This protein binds this small molecule.
Small molecule (SMILES): CCCCc1nc2c(=O)[nH][nH]c(=O)c2[nH]1

Binding-site contacts:
Ligand atom C8 contacts residue TYR106 of chain 2.A at 3.8 Å (hydrophobic).
Ligand atom C4 contacts residue ASP156 of chain 2.A at 3.8 Å.
Ligand atom C5 contacts residue TYR106 of chain 2.A at 3.6 Å (hydrophobic).
Ligand atom N4 contacts residue ILE201 of chain 2.A at 3.7 Å.
Ligand atom N4 contacts residue ASP156 of chain 2.A at 2.8 Å (salt-bridge).
Ligand atom O1 contacts residue MET260 of chain 2.A at 3.8 Å.
Ligand atom C2 contacts residue MET260 of chain 2.A at 3.9 Å (hydrophobic).
Ligand atom C8 contacts residue GLY261 of chain 2.A at 4.0 Å.
Ligand atom O1 contacts residue TYR106 of chain 2.A at 3.6 Å.
Ligand atom C6 contacts residue MET260 of chain 2.A at 3.9 Å (hydrophobic).
Ligand atom C1 contacts residue TYR106 of chain 2.A at 3.9 Å (hydrophobic).
Ligand atom N2 contacts residue MET260 of chain 2.A at 3.8 Å.
Ligand atom C7 contacts residue TYR106 of chain 2.A at 3.7 Å (hydrophobic).
Ligand atom C4 contacts residue GLN203 of chain 2.A at 3.9 Å.
Ligand atom O3 contacts residue GLY229 of chain 2.A at 3.2 Å.
Ligand atom O3 contacts residue CYS158 of chain 2.A at 3.6 Å.
Ligand atom O1 contacts residue SER103 of chain 2.A at 4.0 Å.
Ligand atom C6 contacts residue GLY261 of chain 2.A at 3.6 Å.
Ligand atom C5 contacts residue MET260 of chain 2.A at 3.6 Å (hydrophobic).
Ligand atom O3 contacts residue ASP156 of chain 2.A at 4.0 Å.
Ligand atom C8 contacts residue ALA232 of chain 2.A at 4.0 Å (hydrophobic).
Ligand atom C9 contacts residue TYR106 of chain 2.A at 3.9 Å (hydrophobic).
Ligand atom N1 contacts residue TYR106 of chain 2.A at 3.8 Å.
Ligand atom C3 contacts residue TYR106 of chain 2.A at 3.7 Å (hydrophobic).
Ligand atom N5 contacts residue ASP156 of chain 2.A at 2.7 Å (salt-bridge).
Ligand atom C4 contacts residue GLY229 of chain 2.A at 4.0 Å.
Ligand atom N5 contacts residue ILE201 of chain 2.A at 3.9 Å.
Ligand atom N5 contacts residue GLN203 of chain 2.A at 3.8 Å.
Ligand atom O3 contacts residue GLN203 of chain 2.A at 3.2 Å (h-bond).
Ligand atom C1 contacts residue MET260 of chain 2.A at 3.8 Å (hydrophobic).
Ligand atom O1 contacts residue ASP102 of chain 2.A at 3.8 Å.
Ligand atom C4 contacts residue MET260 of chain 2.A at 4.1 Å (hydrophobic).
Ligand atom C2 contacts residue TYR106 of chain 2.A at 3.8 Å (hydrophobic).
Ligand atom C6 contacts residue ALA232 of chain 2.A at 4.0 Å (hydrophobic).
Ligand atom C4 contacts residue CYS158 of chain 2.A at 4.0 Å (hydrophobic).
Ligand atom C5 contacts residue ASP156 of chain 2.A at 4.0 Å.
Ligand atom C3 contacts residue MET260 of chain 2.A at 3.7 Å (hydrophobic).
Ligand atom N2 contacts residue TYR106 of chain 2.A at 3.8 Å.
Ligand atom O3 contacts residue GLY230 of chain 2.A at 2.7 Å (h-bond).
Ligand atom C4 contacts residue GLY230 of chain 2.A at 3.9 Å.

Sequence of chain 2.A:
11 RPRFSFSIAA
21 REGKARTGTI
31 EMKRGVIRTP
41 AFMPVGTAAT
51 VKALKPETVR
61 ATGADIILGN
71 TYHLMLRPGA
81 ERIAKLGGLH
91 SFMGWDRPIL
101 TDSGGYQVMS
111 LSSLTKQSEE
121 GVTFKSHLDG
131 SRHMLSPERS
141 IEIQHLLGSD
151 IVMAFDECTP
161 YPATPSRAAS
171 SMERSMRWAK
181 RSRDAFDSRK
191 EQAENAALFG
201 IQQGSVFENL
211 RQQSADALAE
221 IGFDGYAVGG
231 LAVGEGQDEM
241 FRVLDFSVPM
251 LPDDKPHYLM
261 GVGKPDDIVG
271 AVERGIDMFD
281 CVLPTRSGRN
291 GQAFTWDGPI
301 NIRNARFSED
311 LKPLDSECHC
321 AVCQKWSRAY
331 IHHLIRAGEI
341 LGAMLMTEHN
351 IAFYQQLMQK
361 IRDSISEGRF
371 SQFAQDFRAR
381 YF